The small molecule below binds the protein below.
Small molecule (SMILES): CC(=O)N[C@H]1[C@@H](O[C@H]2[C@H](O)[C@@H](NC(C)=O)CO[C@@H]2CO)O[C@H](CO)[C@@H](O)[C@@H]1O

Binding-site contacts:
Ligand atom O5 contacts residue ASN68 of chain 1.A at 2.4 Å (h-bond).
Ligand atom C8 contacts residue TYR55 of chain 1.A at 3.9 Å (hydrophobic).
Ligand atom N2 contacts residue PRO67 of chain 1.A at 4.2 Å.
Ligand atom C6 contacts residue PRO40 of chain 1.A at 3.9 Å (hydrophobic).
Ligand atom O7 contacts residue ASN68 of chain 1.A at 3.8 Å.
Ligand atom C4 contacts residue ASN68 of chain 1.A at 4.2 Å.
Ligand atom N2 contacts residue ASN68 of chain 1.A at 2.9 Å (h-bond).
Ligand atom C5 contacts residue PRO40 of chain 1.A at 4.2 Å (hydrophobic).
Ligand atom C7 contacts residue ASN68 of chain 1.A at 3.8 Å.
Ligand atom C5 contacts residue ASN68 of chain 1.A at 3.7 Å.
Ligand atom C2 contacts residue TYR55 of chain 1.A at 4.4 Å (hydrophobic).
Ligand atom O5 contacts residue TYR55 of chain 1.A at 3.2 Å (h-bond).
Ligand atom C3 contacts residue ASN68 of chain 1.A at 3.8 Å.
Ligand atom C5 contacts residue TYR55 of chain 1.A at 3.5 Å (hydrophobic).
Ligand atom C6 contacts residue TYR55 of chain 1.A at 4.2 Å (hydrophobic).
Ligand atom C2 contacts residue ASN68 of chain 1.A at 2.5 Å.
Ligand atom C1 contacts residue ASN68 of chain 1.A at 1.5 Å.
Ligand atom C1 contacts residue TYR55 of chain 1.A at 3.2 Å (hydrophobic).
Ligand atom O5 contacts residue PRO40 of chain 1.A at 3.6 Å.
Ligand atom C1 contacts residue PRO40 of chain 1.A at 4.4 Å (hydrophobic).

Sequence of chain 1.A:
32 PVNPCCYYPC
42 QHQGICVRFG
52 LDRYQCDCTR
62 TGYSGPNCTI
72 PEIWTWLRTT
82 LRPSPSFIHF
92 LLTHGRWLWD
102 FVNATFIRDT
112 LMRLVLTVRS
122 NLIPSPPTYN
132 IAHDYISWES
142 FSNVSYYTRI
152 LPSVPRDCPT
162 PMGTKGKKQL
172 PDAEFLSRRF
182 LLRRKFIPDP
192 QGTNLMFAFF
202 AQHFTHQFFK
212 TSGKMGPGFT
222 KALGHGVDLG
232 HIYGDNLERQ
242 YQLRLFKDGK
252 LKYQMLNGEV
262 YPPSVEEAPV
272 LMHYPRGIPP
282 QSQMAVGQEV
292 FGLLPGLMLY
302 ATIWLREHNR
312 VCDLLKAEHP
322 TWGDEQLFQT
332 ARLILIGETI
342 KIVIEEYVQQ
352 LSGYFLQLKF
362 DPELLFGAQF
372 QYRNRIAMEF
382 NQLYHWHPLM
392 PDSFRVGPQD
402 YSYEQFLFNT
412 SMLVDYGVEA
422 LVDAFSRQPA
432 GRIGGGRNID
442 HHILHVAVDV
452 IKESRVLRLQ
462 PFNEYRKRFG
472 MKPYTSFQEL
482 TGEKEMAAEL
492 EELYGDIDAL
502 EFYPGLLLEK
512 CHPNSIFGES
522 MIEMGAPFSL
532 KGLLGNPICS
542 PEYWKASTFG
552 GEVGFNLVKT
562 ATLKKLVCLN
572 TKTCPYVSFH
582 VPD